A protein and the small-molecule ligand that binds it are described below.
Small molecule (SMILES): [H]/N=C(/C)NCC[C@@H](F)C[C@H](N)C(=O)O

Binding-site contacts:
Ligand atom NX contacts residue TRP301 of chain 2.B at 2.7 Å (h-bond).
Ligand atom CA contacts residue GLN192 of chain 2.B at 3.9 Å.
Ligand atom O contacts residue TYR276 of chain 2.B at 3.2 Å (h-bond).
Ligand atom CE contacts residue GLU306 of chain 2.B at 3.9 Å.
Ligand atom C contacts residue ASP311 of chain 2.B at 3.5 Å.
Ligand atom CT contacts residue GLY300 of chain 2.B at 3.8 Å.
Ligand atom CE contacts residue HEM1 of chain 2.G at 3.8 Å.
Ligand atom F contacts residue VAL281 of chain 2.B at 3.6 Å.
Ligand atom NX contacts residue HEM1 of chain 2.G at 3.3 Å.
Ligand atom CE contacts residue VAL281 of chain 2.B at 4.0 Å (hydrophobic).
Ligand atom CT contacts residue HEM1 of chain 2.G at 3.5 Å.
Ligand atom N contacts residue GLU306 of chain 2.B at 2.6 Å (salt-bridge).
Ligand atom C contacts residue GLN192 of chain 2.B at 3.9 Å.
Ligand atom O contacts residue GLN192 of chain 2.B at 3.1 Å (h-bond).
Ligand atom OXT contacts residue ASP311 of chain 2.B at 2.6 Å (salt-bridge).
Ligand atom NZ contacts residue GLU306 of chain 2.B at 2.9 Å (salt-bridge).
Ligand atom CX contacts residue HEM1 of chain 2.G at 3.8 Å.
Ligand atom CA contacts residue GLU306 of chain 2.B at 3.4 Å.
Ligand atom OXT contacts residue TYR302 of chain 2.B at 3.2 Å.
Ligand atom CX contacts residue TRP301 of chain 2.B at 3.7 Å (hydrophobic).
Ligand atom CT contacts residue PRO279 of chain 2.B at 3.8 Å (hydrophobic).
Ligand atom O contacts residue ASP311 of chain 2.B at 3.6 Å (salt-bridge).
Ligand atom N contacts residue HEM1 of chain 2.G at 3.3 Å (h-bond).
Ligand atom F contacts residue ALA280 of chain 2.B at 3.8 Å.
Ligand atom CX contacts residue GLU306 of chain 2.B at 3.6 Å.
Ligand atom CD contacts residue HEM1 of chain 2.G at 3.5 Å.
Ligand atom NZ contacts residue HEM1 of chain 2.G at 4.0 Å.
Ligand atom NX contacts residue PRO279 of chain 2.B at 3.9 Å.
Ligand atom OXT contacts residue GLU306 of chain 2.B at 3.5 Å.
Ligand atom NX contacts residue TYR302 of chain 2.B at 3.9 Å.
Ligand atom CB contacts residue GLU306 of chain 2.B at 3.1 Å.
Ligand atom F contacts residue PRO279 of chain 2.B at 3.7 Å.
Ligand atom O contacts residue TYR302 of chain 2.B at 2.8 Å (h-bond).
Ligand atom CD contacts residue VAL281 of chain 2.B at 3.9 Å (hydrophobic).
Ligand atom CT contacts residue TRP301 of chain 2.B at 4.0 Å (hydrophobic).
Ligand atom C contacts residue TYR302 of chain 2.B at 3.4 Å (hydrophobic).
Ligand atom CX contacts residue PRO279 of chain 2.B at 3.7 Å (hydrophobic).
Ligand atom CD contacts residue GLU306 of chain 2.B at 3.8 Å.
Ligand atom NX contacts residue GLU306 of chain 2.B at 2.7 Å (salt-bridge).
Ligand atom NZ contacts residue PRO279 of chain 2.B at 3.9 Å.

Sequence of chain 2.B:
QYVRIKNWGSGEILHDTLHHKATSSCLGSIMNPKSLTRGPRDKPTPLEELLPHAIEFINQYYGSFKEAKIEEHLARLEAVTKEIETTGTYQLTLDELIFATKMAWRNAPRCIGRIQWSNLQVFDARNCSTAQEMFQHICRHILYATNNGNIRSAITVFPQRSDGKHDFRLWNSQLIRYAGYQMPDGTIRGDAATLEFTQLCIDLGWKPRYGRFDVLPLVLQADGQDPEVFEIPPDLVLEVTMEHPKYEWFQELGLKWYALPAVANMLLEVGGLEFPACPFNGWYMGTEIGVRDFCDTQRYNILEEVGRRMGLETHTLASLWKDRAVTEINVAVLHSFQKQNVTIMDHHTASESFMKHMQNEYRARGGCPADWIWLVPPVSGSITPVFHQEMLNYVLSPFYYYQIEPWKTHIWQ